Binding-site contacts:
Ligand atom CK6 contacts residue LEU270 of chain 1.A at 2.9 Å (hydrophobic).
Ligand atom OK1 contacts residue HIS187 of chain 1.A at 3.8 Å.
Ligand atom CK4 contacts residue GLU284 of chain 1.A at 4.2 Å.
Ligand atom CK6 contacts residue GLU284 of chain 1.A at 4.1 Å.
Ligand atom CK6 contacts residue VAL272 of chain 1.A at 3.1 Å (hydrophobic).
Ligand atom CK9 contacts residue ALA259 of chain 1.A at 4.0 Å (hydrophobic).
Ligand atom OK1 contacts residue ASP333 of chain 1.A at 2.5 Å (salt-bridge).
Ligand atom CK3 contacts residue PHE329 of chain 1.A at 3.9 Å (hydrophobic).
Ligand atom CK4 contacts residue FE21 of chain 1.G at 2.8 Å.
Ligand atom CK6 contacts residue GLY178 of chain 1.A at 4.0 Å.
Ligand atom OK1 contacts residue ASN330 of chain 1.A at 3.5 Å (h-bond).
Ligand atom CK3 contacts residue HIS183 of chain 1.A at 3.5 Å.
Ligand atom CK5 contacts residue LEU270 of chain 1.A at 3.4 Å (hydrophobic).
Ligand atom CK5 contacts residue GLU284 of chain 1.A at 3.2 Å.
Ligand atom CKC contacts residue PHE275 of chain 1.A at 3.9 Å (hydrophobic).
Ligand atom CKC contacts residue PHE329 of chain 1.A at 3.8 Å (hydrophobic).
Ligand atom CK4 contacts residue ASP333 of chain 1.A at 3.7 Å.
Ligand atom CK9 contacts residue ILE262 of chain 1.A at 3.3 Å (hydrophobic).
Ligand atom CK1 contacts residue VAL272 of chain 1.A at 3.0 Å (hydrophobic).
Ligand atom OK2 contacts residue HIS187 of chain 1.A at 2.9 Å (h-bond).
Ligand atom CK5 contacts residue GLY178 of chain 1.A at 4.1 Å.
Ligand atom CKB contacts residue PHE275 of chain 1.A at 4.0 Å (hydrophobic).
Ligand atom CKB contacts residue ALA259 of chain 1.A at 3.7 Å (hydrophobic).
Ligand atom CK3 contacts residue HIS187 of chain 1.A at 4.1 Å.
Ligand atom CK5 contacts residue FE21 of chain 1.G at 4.1 Å.
Ligand atom CKA contacts residue ILE184 of chain 1.A at 3.8 Å (hydrophobic).
Ligand atom OK2 contacts residue FE21 of chain 1.G at 2.1 Å.
Ligand atom OK2 contacts residue PHE329 of chain 1.A at 3.4 Å.
Ligand atom CK4 contacts residue HIS183 of chain 1.A at 3.8 Å.
Ligand atom OK2 contacts residue ASP333 of chain 1.A at 4.1 Å.
Ligand atom CK4 contacts residue GLY178 of chain 1.A at 4.2 Å.
Ligand atom OK2 contacts residue HIS183 of chain 1.A at 2.8 Å (h-bond).
Ligand atom OK1 contacts residue FE21 of chain 1.G at 2.0 Å.
Ligand atom CK3 contacts residue FE21 of chain 1.G at 2.9 Å.
Ligand atom CK1 contacts residue LEU270 of chain 1.A at 3.7 Å (hydrophobic).
Ligand atom OK1 contacts residue HIS183 of chain 1.A at 3.4 Å (h-bond).
Ligand atom CK5 contacts residue ASN330 of chain 1.A at 4.1 Å.
Ligand atom CK4 contacts residue ASN330 of chain 1.A at 3.8 Å.
Ligand atom CK8 contacts residue ILE262 of chain 1.A at 3.4 Å (hydrophobic).
Ligand atom CKA contacts residue ALA259 of chain 1.A at 3.5 Å (hydrophobic).

A protein and the small-molecule ligand that binds it are described below.
Small molecule (SMILES): Oc1cccc(-c2ccccc2)c1O

Sequence of chain 1.A:
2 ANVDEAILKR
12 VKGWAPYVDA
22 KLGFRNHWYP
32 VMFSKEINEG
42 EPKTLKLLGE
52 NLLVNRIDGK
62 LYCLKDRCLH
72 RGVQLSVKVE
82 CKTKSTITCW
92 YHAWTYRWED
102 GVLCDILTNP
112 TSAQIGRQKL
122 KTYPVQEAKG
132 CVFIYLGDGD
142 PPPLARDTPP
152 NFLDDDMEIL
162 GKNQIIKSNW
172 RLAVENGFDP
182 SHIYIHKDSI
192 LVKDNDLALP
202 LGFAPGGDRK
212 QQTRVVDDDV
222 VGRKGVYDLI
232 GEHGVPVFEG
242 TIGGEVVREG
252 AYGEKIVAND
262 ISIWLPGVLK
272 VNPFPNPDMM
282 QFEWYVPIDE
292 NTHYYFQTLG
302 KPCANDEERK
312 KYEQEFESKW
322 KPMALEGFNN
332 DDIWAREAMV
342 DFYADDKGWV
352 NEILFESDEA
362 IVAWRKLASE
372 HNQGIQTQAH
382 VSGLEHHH